Binding-site contacts:
Ligand atom C8 contacts residue ASN57 of chain 1.A at 4.5 Å.
Ligand atom C2 contacts residue ASN57 of chain 1.A at 2.4 Å.
Ligand atom C6 contacts residue ARG14 of chain 1.A at 4.0 Å.
Ligand atom C7 contacts residue ASN57 of chain 1.A at 3.3 Å.
Ligand atom C1 contacts residue ASN57 of chain 1.A at 1.4 Å.
Ligand atom O5 contacts residue ARG14 of chain 1.A at 3.5 Å (salt-bridge).
Ligand atom C4 contacts residue ASN57 of chain 1.A at 4.2 Å.
Ligand atom O7 contacts residue ASN57 of chain 1.A at 3.2 Å (h-bond).
Ligand atom N2 contacts residue ASN57 of chain 1.A at 2.9 Å (h-bond).
Ligand atom C1 contacts residue ARG14 of chain 1.A at 3.8 Å.
Ligand atom C5 contacts residue ARG14 of chain 1.A at 3.6 Å.
Ligand atom C5 contacts residue ASN57 of chain 1.A at 3.7 Å.
Ligand atom O5 contacts residue ASN57 of chain 1.A at 2.3 Å (h-bond).
Ligand atom C3 contacts residue ASN57 of chain 1.A at 3.8 Å.

Sequence of chain 1.A:
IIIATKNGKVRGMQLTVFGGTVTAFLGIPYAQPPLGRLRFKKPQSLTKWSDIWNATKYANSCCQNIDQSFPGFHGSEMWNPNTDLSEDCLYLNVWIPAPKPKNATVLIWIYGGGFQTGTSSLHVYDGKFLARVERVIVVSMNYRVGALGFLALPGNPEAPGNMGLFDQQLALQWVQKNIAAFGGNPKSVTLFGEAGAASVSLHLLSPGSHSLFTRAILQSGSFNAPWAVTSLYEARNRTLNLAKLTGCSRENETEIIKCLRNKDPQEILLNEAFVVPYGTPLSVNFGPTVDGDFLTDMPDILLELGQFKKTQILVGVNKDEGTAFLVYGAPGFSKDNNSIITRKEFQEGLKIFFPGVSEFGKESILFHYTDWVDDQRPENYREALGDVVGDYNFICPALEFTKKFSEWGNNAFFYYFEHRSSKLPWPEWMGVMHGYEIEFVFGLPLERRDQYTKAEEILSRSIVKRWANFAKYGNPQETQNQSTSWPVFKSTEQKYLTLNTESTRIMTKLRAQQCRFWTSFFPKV

The protein below binds the small molecule below.
Small molecule (SMILES): CC(=O)N[C@H]1CO[C@H](CO[C@@H]2O[C@@H](C)[C@@H](O)[C@@H](O)[C@@H]2O)[C@@H](O)[C@@H]1O